This small molecule binds to this protein.
Small molecule (SMILES): O=C(O)[C@@](O)(COP(=O)(O)O)[C@H](O)[C@H](O)COP(=O)(O)O

Binding-site contacts:
Ligand atom O2 contacts residue ASP203 of chain 1.B at 3.4 Å (salt-bridge).
Ligand atom O6 contacts residue GLU204 of chain 1.B at 3.1 Å (salt-bridge).
Ligand atom O3P contacts residue THR65 of chain 1.A at 2.5 Å (h-bond).
Ligand atom O2 contacts residue LYS175 of chain 1.B at 3.1 Å (salt-bridge).
Ligand atom O2 contacts residue THR173 of chain 1.B at 2.8 Å (h-bond).
Ligand atom C contacts residue ASN123 of chain 1.A at 3.5 Å.
Ligand atom O6 contacts residue ASP203 of chain 1.B at 3.1 Å (salt-bridge).
Ligand atom O2 contacts residue MG1 of chain 1.O at 2.3 Å.
Ligand atom O1P contacts residue GLY380 of chain 1.B at 3.5 Å.
Ligand atom O3P contacts residue GLY404 of chain 1.B at 2.7 Å (h-bond).
Ligand atom O5P contacts residue HIS327 of chain 1.B at 2.8 Å (h-bond).
Ligand atom O3 contacts residue HIS294 of chain 1.B at 2.9 Å (h-bond).
Ligand atom P1 contacts residue THR65 of chain 1.A at 3.3 Å.
Ligand atom O7 contacts residue GLU60 of chain 1.A at 3.4 Å (salt-bridge).
Ligand atom O1P contacts residue LYS334 of chain 1.B at 2.8 Å (salt-bridge).
Ligand atom O6 contacts residue MG1 of chain 1.O at 2.1 Å.
Ligand atom C contacts residue MG1 of chain 1.O at 2.8 Å.
Ligand atom O4P contacts residue ARG295 of chain 1.B at 2.9 Å (salt-bridge).
Ligand atom O4 contacts residue SER379 of chain 1.B at 3.0 Å (h-bond).
Ligand atom O2 contacts residue KCX201 of chain 1.B at 3.2 Å (h-bond).
Ligand atom O3 contacts residue MG1 of chain 1.O at 2.3 Å.
Ligand atom O6P contacts residue ARG295 of chain 1.B at 3.0 Å (salt-bridge).
Ligand atom O1P contacts residue GLY381 of chain 1.B at 3.0 Å (h-bond).
Ligand atom O6 contacts residue ASN123 of chain 1.A at 2.8 Å (h-bond).
Ligand atom O3P contacts residue LYS175 of chain 1.B at 3.3 Å.
Ligand atom O4 contacts residue GLY380 of chain 1.B at 3.3 Å (h-bond).
Ligand atom O7 contacts residue LYS334 of chain 1.B at 2.8 Å (salt-bridge).
Ligand atom O6 contacts residue LYS175 of chain 1.B at 3.5 Å (salt-bridge).
Ligand atom C3 contacts residue KCX201 of chain 1.B at 3.1 Å.
Ligand atom O1P contacts residue THR65 of chain 1.A at 3.2 Å (h-bond).
Ligand atom O6 contacts residue LYS177 of chain 1.B at 2.9 Å (salt-bridge).
Ligand atom C2 contacts residue MG1 of chain 1.O at 2.8 Å.
Ligand atom C3 contacts residue MG1 of chain 1.O at 3.1 Å.
Ligand atom O3 contacts residue GLU204 of chain 1.B at 3.0 Å (salt-bridge).
Ligand atom C contacts residue LYS175 of chain 1.B at 3.5 Å.
Ligand atom O3 contacts residue KCX201 of chain 1.B at 2.5 Å (h-bond).
Ligand atom O2P contacts residue GLY403 of chain 1.B at 2.9 Å (h-bond).
Ligand atom O1P contacts residue TRP66 of chain 1.A at 3.2 Å.
Ligand atom O5P contacts residue SER379 of chain 1.B at 3.3 Å (h-bond).
Ligand atom O1 contacts residue LYS175 of chain 1.B at 3.3 Å (salt-bridge).

Sequence of chain 1.A:
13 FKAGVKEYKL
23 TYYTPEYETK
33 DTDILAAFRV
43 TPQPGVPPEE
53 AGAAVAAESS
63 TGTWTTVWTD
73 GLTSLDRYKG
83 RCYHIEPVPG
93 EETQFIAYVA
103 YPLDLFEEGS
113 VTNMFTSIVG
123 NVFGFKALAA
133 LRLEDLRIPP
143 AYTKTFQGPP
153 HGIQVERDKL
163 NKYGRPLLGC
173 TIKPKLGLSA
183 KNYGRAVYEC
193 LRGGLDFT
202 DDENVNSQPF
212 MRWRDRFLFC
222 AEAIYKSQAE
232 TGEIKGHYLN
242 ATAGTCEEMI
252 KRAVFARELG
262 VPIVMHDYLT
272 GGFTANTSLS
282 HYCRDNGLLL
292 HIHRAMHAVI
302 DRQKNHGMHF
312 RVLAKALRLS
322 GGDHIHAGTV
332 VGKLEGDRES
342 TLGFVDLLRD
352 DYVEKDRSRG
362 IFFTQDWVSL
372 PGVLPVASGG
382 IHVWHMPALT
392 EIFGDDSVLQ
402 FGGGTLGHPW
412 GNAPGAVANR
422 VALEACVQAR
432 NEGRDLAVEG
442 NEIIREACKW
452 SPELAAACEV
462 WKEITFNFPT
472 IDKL

Sequence of chain 1.B:
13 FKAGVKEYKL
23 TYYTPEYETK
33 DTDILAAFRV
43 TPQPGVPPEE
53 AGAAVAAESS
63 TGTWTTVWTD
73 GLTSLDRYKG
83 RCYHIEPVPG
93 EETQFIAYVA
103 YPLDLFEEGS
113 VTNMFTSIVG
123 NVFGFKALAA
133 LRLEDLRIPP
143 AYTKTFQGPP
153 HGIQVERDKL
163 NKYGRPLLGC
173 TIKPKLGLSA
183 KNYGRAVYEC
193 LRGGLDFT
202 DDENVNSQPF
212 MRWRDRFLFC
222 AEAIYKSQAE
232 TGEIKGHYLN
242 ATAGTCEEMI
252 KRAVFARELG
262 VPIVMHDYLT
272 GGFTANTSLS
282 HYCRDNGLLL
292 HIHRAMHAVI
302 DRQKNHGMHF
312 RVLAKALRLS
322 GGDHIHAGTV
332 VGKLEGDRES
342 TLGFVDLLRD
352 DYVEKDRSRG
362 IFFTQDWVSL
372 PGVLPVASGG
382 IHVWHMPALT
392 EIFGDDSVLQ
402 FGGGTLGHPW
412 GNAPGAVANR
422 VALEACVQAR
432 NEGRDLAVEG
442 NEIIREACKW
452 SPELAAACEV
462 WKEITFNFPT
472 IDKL